This small molecule binds to this protein.
Small molecule (SMILES): CC(=O)N[C@H]1[C@H](O[C@H]2[C@H](O)[C@@H](NC(C)=O)CO[C@@H]2CO)O[C@H](CO)[C@@H](O)[C@@H]1O

Binding-site contacts:
Ligand atom C8 contacts residue ASN23 of chain 1.A at 4.3 Å.
Ligand atom C2 contacts residue ASN23 of chain 1.A at 2.4 Å.
Ligand atom C5 contacts residue ASN23 of chain 1.A at 3.6 Å.
Ligand atom C3 contacts residue ASN23 of chain 1.A at 3.7 Å.
Ligand atom O6 contacts residue THR25 of chain 1.A at 4.1 Å.
Ligand atom O5 contacts residue ASN23 of chain 1.A at 2.4 Å (h-bond).
Ligand atom O6 contacts residue THR15 of chain 1.A at 3.7 Å.
Ligand atom C1 contacts residue ASN23 of chain 1.A at 1.4 Å.
Ligand atom C7 contacts residue ASN23 of chain 1.A at 3.0 Å.
Ligand atom O5 contacts residue THR15 of chain 1.A at 4.3 Å.
Ligand atom O7 contacts residue ASN23 of chain 1.A at 2.7 Å (h-bond).
Ligand atom C6 contacts residue THR25 of chain 1.A at 4.5 Å.
Ligand atom N2 contacts residue ASN23 of chain 1.A at 2.8 Å (h-bond).
Ligand atom C4 contacts residue ASN23 of chain 1.A at 4.2 Å.

Sequence of chain 1.A:
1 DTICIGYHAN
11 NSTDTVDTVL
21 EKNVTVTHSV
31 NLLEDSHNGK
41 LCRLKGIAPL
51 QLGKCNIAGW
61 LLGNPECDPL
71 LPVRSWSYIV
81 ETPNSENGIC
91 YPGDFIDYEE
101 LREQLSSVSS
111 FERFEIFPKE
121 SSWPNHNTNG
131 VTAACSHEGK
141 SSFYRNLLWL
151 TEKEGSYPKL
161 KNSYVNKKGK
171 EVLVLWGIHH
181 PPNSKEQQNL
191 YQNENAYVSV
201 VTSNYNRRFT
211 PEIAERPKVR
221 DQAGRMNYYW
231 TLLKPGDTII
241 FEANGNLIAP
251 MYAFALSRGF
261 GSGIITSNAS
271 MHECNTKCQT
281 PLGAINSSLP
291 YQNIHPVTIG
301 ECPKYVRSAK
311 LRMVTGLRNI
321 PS